Binding-site contacts:
Ligand atom O6 contacts residue ASN284 of chain 1.D at 4.5 Å.
Ligand atom O5 contacts residue ASN284 of chain 1.D at 2.4 Å (h-bond).
Ligand atom O7 contacts residue ASN284 of chain 1.D at 3.6 Å.
Ligand atom C4 contacts residue ASN284 of chain 1.D at 4.2 Å.
Ligand atom C8 contacts residue TYR282 of chain 1.D at 3.1 Å (hydrophobic).
Ligand atom C1 contacts residue ASN284 of chain 1.D at 1.4 Å.
Ligand atom N2 contacts residue ASN284 of chain 1.D at 2.9 Å (h-bond).
Ligand atom N2 contacts residue LYS327 of chain 1.D at 4.4 Å.
Ligand atom O7 contacts residue TYR282 of chain 1.D at 2.9 Å (h-bond).
Ligand atom C3 contacts residue ASN284 of chain 1.D at 3.8 Å.
Ligand atom C8 contacts residue LYS327 of chain 1.D at 3.7 Å.
Ligand atom C7 contacts residue TYR282 of chain 1.D at 3.2 Å (hydrophobic).
Ligand atom C7 contacts residue ASN284 of chain 1.D at 3.5 Å.
Ligand atom N2 contacts residue TYR282 of chain 1.D at 4.3 Å.
Ligand atom C5 contacts residue ASN284 of chain 1.D at 3.7 Å.
Ligand atom C2 contacts residue ASN284 of chain 1.D at 2.4 Å.

Sequence of chain 1.D:
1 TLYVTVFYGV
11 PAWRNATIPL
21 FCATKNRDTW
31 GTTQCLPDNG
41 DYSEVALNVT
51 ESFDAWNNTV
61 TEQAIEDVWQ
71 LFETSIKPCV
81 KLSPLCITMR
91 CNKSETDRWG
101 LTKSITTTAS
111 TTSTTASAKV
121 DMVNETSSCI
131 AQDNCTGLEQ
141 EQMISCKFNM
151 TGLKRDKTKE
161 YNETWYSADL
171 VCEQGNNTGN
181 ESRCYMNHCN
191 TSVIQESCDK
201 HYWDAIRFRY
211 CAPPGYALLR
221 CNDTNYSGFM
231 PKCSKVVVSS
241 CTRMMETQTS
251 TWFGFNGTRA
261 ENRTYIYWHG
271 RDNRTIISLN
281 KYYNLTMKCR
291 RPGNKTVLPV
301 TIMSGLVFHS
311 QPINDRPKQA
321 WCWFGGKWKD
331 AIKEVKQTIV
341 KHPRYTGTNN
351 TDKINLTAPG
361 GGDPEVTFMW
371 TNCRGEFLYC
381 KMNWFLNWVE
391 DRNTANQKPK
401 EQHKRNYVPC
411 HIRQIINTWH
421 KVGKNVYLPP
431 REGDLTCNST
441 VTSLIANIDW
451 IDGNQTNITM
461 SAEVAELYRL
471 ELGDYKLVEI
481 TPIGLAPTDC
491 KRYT

A protein and the small-molecule ligand that binds it are described below.
Small molecule (SMILES): CC(=O)N[C@H]1[C@H](O[C@H]2[C@H](O)[C@@H](NC(C)=O)CO[C@@H]2CO)O[C@H](CO)[C@@H](O[C@@H]2O[C@H](CO[C@H]3O[C@H](CO)[C@@H](O)[C@H](O)[C@@H]3O)[C@@H](O)[C@H](O[C@H]3O[C@H](CO)[C@@H](O)[C@H](O)[C@@H]3O)[C@@H]2O)[C@@H]1O